Binding-site contacts:
Ligand atom C3 contacts residue ASN181 of chain 1.A at 3.7 Å.
Ligand atom C6 contacts residue GLN270 of chain 1.A at 3.9 Å.
Ligand atom O7 contacts residue ASN181 of chain 1.A at 3.9 Å.
Ligand atom C1 contacts residue GLN270 of chain 1.A at 4.3 Å.
Ligand atom N2 contacts residue ASN181 of chain 1.A at 2.8 Å (h-bond).
Ligand atom O6 contacts residue GLU271 of chain 1.A at 2.7 Å (salt-bridge).
Ligand atom C3 contacts residue THR183 of chain 1.A at 4.0 Å.
Ligand atom C5 contacts residue ASN181 of chain 1.A at 3.6 Å.
Ligand atom O6 contacts residue GLN270 of chain 1.A at 3.7 Å.
Ligand atom C7 contacts residue ASN181 of chain 1.A at 3.5 Å.
Ligand atom O5 contacts residue ASN181 of chain 1.A at 2.4 Å (h-bond).
Ligand atom C1 contacts residue THR183 of chain 1.A at 3.2 Å.
Ligand atom O5 contacts residue THR183 of chain 1.A at 3.6 Å.
Ligand atom C2 contacts residue THR183 of chain 1.A at 4.2 Å.
Ligand atom C1 contacts residue ASN181 of chain 1.A at 1.4 Å.
Ligand atom C2 contacts residue ASN181 of chain 1.A at 2.4 Å.
Ligand atom C6 contacts residue GLU271 of chain 1.A at 3.4 Å.
Ligand atom O5 contacts residue GLN270 of chain 1.A at 3.6 Å.
Ligand atom C4 contacts residue ASN181 of chain 1.A at 4.2 Å.
Ligand atom C5 contacts residue GLN270 of chain 1.A at 4.4 Å.
Ligand atom C6 contacts residue THR183 of chain 1.A at 4.5 Å.
Ligand atom C4 contacts residue THR183 of chain 1.A at 4.2 Å.
Ligand atom C8 contacts residue ASN181 of chain 1.A at 4.5 Å.
Ligand atom C5 contacts residue THR183 of chain 1.A at 3.4 Å.

The small molecule below binds the protein below.
Small molecule (SMILES): CC(=O)N[C@@H]1[C@@H](O)[C@H](O)[C@@H](CO)O[C@H]1O

Sequence of chain 1.A:
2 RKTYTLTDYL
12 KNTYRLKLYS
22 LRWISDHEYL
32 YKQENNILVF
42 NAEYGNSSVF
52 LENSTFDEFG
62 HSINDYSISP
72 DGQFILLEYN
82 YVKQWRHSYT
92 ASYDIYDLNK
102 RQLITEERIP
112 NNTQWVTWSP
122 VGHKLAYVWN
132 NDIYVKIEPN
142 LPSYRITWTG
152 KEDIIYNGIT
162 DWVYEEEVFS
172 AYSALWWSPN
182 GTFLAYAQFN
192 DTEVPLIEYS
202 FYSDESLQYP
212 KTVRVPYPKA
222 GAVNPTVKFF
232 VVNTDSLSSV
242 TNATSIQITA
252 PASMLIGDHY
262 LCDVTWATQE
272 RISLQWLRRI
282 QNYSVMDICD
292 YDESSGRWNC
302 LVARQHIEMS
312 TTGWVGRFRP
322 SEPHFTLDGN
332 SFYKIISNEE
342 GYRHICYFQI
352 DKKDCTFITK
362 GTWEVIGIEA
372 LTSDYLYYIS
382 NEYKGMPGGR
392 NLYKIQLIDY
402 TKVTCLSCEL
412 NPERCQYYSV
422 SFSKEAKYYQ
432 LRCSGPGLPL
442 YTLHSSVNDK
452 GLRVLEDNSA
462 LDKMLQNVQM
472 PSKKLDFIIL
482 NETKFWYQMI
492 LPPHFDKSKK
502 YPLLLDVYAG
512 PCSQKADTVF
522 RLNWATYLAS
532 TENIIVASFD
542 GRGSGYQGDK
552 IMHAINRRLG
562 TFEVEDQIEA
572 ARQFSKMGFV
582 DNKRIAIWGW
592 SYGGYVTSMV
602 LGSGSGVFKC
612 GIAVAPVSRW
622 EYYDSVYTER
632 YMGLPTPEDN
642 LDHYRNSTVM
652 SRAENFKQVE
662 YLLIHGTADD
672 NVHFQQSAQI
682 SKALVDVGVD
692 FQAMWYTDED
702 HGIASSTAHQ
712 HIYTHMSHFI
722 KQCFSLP